Sequence of chain 1.C:
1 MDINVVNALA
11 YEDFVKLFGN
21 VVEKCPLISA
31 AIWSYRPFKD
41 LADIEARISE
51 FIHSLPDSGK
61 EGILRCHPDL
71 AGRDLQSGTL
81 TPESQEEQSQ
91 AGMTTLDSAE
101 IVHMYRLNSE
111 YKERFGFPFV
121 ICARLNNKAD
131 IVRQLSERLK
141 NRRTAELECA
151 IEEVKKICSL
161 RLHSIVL

Binding-site contacts:
Ligand atom N3 contacts residue LEU70 of chain 1.C at 4.2 Å.
Ligand atom C8 contacts residue ILE157 of chain 1.C at 3.8 Å (hydrophobic).
Ligand atom N1 contacts residue PHE119 of chain 1.C at 3.6 Å.
Ligand atom O8 contacts residue ILE157 of chain 1.C at 3.4 Å.
Ligand atom C2 contacts residue VAL120 of chain 1.C at 3.9 Å (hydrophobic).
Ligand atom C8 contacts residue GLU87 of chain 1.C at 3.5 Å.
Ligand atom O2 contacts residue PRO68 of chain 1.C at 3.0 Å (h-bond).
Ligand atom C4 contacts residue GLN88 of chain 1.C at 4.1 Å.
Ligand atom N7 contacts residue SER84 of chain 1.C at 4.2 Å.
Ligand atom O8 contacts residue GLU87 of chain 1.C at 3.5 Å (salt-bridge).
Ligand atom N1 contacts residue ILE121 of chain 1.C at 3.0 Å (h-bond).
Ligand atom N3 contacts residue GLN88 of chain 1.C at 4.1 Å.
Ligand atom O2 contacts residue PHE119 of chain 1.C at 2.8 Å (h-bond).
Ligand atom N1 contacts residue VAL120 of chain 1.C at 3.4 Å.
Ligand atom C4 contacts residue LEU70 of chain 1.C at 3.8 Å (hydrophobic).
Ligand atom O5 contacts residue GLU87 of chain 1.C at 4.2 Å.
Ligand atom C2 contacts residue PHE119 of chain 1.C at 3.6 Å (hydrophobic).
Ligand atom C8 contacts residue ALA123 of chain 1.C at 3.5 Å (hydrophobic).
Ligand atom O8 contacts residue ILE121 of chain 1.C at 3.4 Å (h-bond).
Ligand atom C8 contacts residue ILE121 of chain 1.C at 3.5 Å (hydrophobic).
Ligand atom C2 contacts residue LEU70 of chain 1.C at 3.9 Å (hydrophobic).
Ligand atom O8 contacts residue ALA123 of chain 1.C at 3.0 Å (h-bond).
Ligand atom N1 contacts residue LEU70 of chain 1.C at 3.5 Å.
Ligand atom N7 contacts residue GLU87 of chain 1.C at 2.7 Å (salt-bridge).
Ligand atom N7 contacts residue ALA123 of chain 1.C at 4.0 Å.
Ligand atom N9 contacts residue ILE157 of chain 1.C at 3.9 Å.
Ligand atom O2 contacts residue VAL120 of chain 1.C at 3.6 Å.
Ligand atom C5 contacts residue GLU87 of chain 1.C at 3.8 Å.
Ligand atom O5 contacts residue GLN88 of chain 1.C at 3.1 Å (h-bond).
Ligand atom O5 contacts residue SER84 of chain 1.C at 3.2 Å.
Ligand atom C5 contacts residue SER84 of chain 1.C at 3.9 Å.
Ligand atom C2 contacts residue PRO68 of chain 1.C at 3.7 Å (hydrophobic).
Ligand atom N9 contacts residue ALA123 of chain 1.C at 3.7 Å.
Ligand atom O2 contacts residue LEU70 of chain 1.C at 4.2 Å.
Ligand atom N9 contacts residue ILE121 of chain 1.C at 2.8 Å (h-bond).
Ligand atom C2 contacts residue ILE121 of chain 1.C at 4.1 Å (hydrophobic).
Ligand atom N3 contacts residue PRO68 of chain 1.C at 3.7 Å.
Ligand atom O8 contacts residue CYS122 of chain 1.C at 3.9 Å.
Ligand atom C4 contacts residue ILE121 of chain 1.C at 4.0 Å (hydrophobic).
Ligand atom C5 contacts residue GLN88 of chain 1.C at 3.8 Å.

The protein below binds the small molecule below.
Small molecule (SMILES): NC(=O)NC1=NC(=O)NC1=O